The small molecule below binds the protein below.
Small molecule (SMILES): OC[C@H]1O[C@H](O[C@H]2[C@H](O)[C@@H](O)[C@@H](O)O[C@@H]2CO)[C@H](O)[C@@H](O)[C@@H]1O

Binding-site contacts:
Ligand atom O5 contacts residue TYR155 of chain 1.A at 3.2 Å.
Ligand atom O6 contacts residue PHE156 of chain 1.A at 3.7 Å.
Ligand atom C4 contacts residue ARG66 of chain 1.A at 3.7 Å.
Ligand atom O5 contacts residue GLN256 of chain 1.C at 3.2 Å (h-bond).
Ligand atom C2 contacts residue GLU111 of chain 1.A at 3.6 Å.
Ligand atom C1 contacts residue TRP230 of chain 1.A at 3.7 Å (hydrophobic).
Ligand atom O6 contacts residue PRO154 of chain 1.A at 3.3 Å.
Ligand atom C1 contacts residue ASP14 of chain 1.A at 3.4 Å.
Ligand atom C2 contacts residue TRP230 of chain 1.A at 3.8 Å (hydrophobic).
Ligand atom O2 contacts residue ASP65 of chain 1.A at 2.9 Å (salt-bridge).
Ligand atom O1 contacts residue ASN12 of chain 1.A at 3.2 Å (h-bond).
Ligand atom O3 contacts residue ASP65 of chain 1.A at 2.5 Å (salt-bridge).
Ligand atom O6 contacts residue GLN256 of chain 1.C at 3.2 Å (h-bond).
Ligand atom O2 contacts residue LYS15 of chain 1.A at 2.8 Å (salt-bridge).
Ligand atom O1 contacts residue ASP14 of chain 1.A at 2.8 Å (salt-bridge).
Ligand atom C4 contacts residue TYR155 of chain 1.A at 3.7 Å (hydrophobic).
Ligand atom O1 contacts residue LYS15 of chain 1.A at 3.2 Å (salt-bridge).
Ligand atom O3 contacts residue TRP340 of chain 1.A at 3.8 Å.
Ligand atom O3 contacts residue ALA63 of chain 1.A at 3.6 Å.
Ligand atom C1 contacts residue TYR155 of chain 1.A at 3.5 Å (hydrophobic).
Ligand atom O6 contacts residue GLU153 of chain 1.A at 3.1 Å (salt-bridge).
Ligand atom O2 contacts residue TRP230 of chain 1.A at 3.9 Å.
Ligand atom O3 contacts residue TRP62 of chain 1.A at 3.3 Å (h-bond).
Ligand atom O6 contacts residue TYR155 of chain 1.A at 3.3 Å (h-bond).
Ligand atom C6 contacts residue TYR155 of chain 1.A at 3.7 Å (hydrophobic).
Ligand atom C1 contacts residue GLN256 of chain 1.C at 3.8 Å.
Ligand atom C6 contacts residue ARG344 of chain 1.A at 3.7 Å.
Ligand atom C4 contacts residue TRP340 of chain 1.A at 3.6 Å (hydrophobic).
Ligand atom O3 contacts residue ARG66 of chain 1.A at 3.0 Å (salt-bridge).
Ligand atom C6 contacts residue TRP340 of chain 1.A at 3.7 Å (hydrophobic).
Ligand atom C2 contacts residue ASP65 of chain 1.A at 3.3 Å.
Ligand atom C3 contacts residue ASP65 of chain 1.A at 3.4 Å.
Ligand atom O1 contacts residue GLN256 of chain 1.C at 3.8 Å.
Ligand atom O2 contacts residue GLU111 of chain 1.A at 2.7 Å (salt-bridge).
Ligand atom C6 contacts residue GLU153 of chain 1.A at 3.7 Å.
Ligand atom O6 contacts residue ARG344 of chain 1.A at 3.8 Å.
Ligand atom O2 contacts residue TRP62 of chain 1.A at 3.2 Å (h-bond).
Ligand atom O4 contacts residue ARG66 of chain 1.A at 3.1 Å (salt-bridge).
Ligand atom O2 contacts residue ALA63 of chain 1.A at 3.4 Å.
Ligand atom C3 contacts residue TRP62 of chain 1.A at 3.5 Å (hydrophobic).

Sequence of chain 1.C:
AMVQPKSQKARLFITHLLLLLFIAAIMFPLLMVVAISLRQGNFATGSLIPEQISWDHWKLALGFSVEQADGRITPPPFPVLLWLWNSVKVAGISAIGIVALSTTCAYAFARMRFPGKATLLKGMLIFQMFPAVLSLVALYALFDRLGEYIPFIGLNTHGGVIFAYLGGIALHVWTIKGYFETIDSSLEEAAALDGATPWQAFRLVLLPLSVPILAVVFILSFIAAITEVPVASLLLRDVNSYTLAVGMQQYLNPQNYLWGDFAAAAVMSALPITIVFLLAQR

Sequence of chain 1.A:
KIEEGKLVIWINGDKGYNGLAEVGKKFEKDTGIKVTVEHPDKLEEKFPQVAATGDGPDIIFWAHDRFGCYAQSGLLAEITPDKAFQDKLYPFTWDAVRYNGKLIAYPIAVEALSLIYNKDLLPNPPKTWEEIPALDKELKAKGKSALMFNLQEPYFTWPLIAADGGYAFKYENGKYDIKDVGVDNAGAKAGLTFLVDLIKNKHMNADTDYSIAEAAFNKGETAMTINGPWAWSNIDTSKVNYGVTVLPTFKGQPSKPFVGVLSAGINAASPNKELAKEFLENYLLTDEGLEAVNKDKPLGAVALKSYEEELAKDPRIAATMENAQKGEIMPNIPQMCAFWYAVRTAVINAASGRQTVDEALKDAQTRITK